This small molecule binds to this protein.
Small molecule (SMILES): NCCC[C@H](N)C(=O)O

Binding-site contacts:
Ligand atom OXT contacts residue LYS107 of chain 4.A at 3.6 Å (salt-bridge).
Ligand atom CA contacts residue SER469 of chain 4.A at 4.2 Å.
Ligand atom NE contacts residue LEU467 of chain 4.A at 4.5 Å.
Ligand atom O contacts residue ILE103 of chain 4.A at 4.0 Å.
Ligand atom OXT contacts residue SER469 of chain 4.A at 2.9 Å (h-bond).
Ligand atom CB contacts residue SER469 of chain 4.A at 4.3 Å.
Ligand atom C contacts residue LYS107 of chain 4.A at 4.2 Å.
Ligand atom CD contacts residue GLN102 of chain 4.A at 3.8 Å.
Ligand atom CA contacts residue ILE103 of chain 4.A at 4.5 Å (hydrophobic).
Ligand atom CA contacts residue GLN102 of chain 4.A at 4.4 Å.
Ligand atom N contacts residue GLN102 of chain 4.A at 4.5 Å.
Ligand atom NE contacts residue THR322 of chain 4.A at 4.1 Å.
Ligand atom OXT contacts residue ILE103 of chain 4.A at 3.3 Å.
Ligand atom CD contacts residue FAD1 of chain 4.B at 4.2 Å.
Ligand atom O contacts residue ASN293 of chain 4.A at 3.1 Å (h-bond).
Ligand atom N contacts residue ASN293 of chain 4.A at 2.7 Å (h-bond).
Ligand atom CB contacts residue LEU467 of chain 4.A at 4.3 Å (hydrophobic).
Ligand atom CA contacts residue PHE296 of chain 4.A at 3.5 Å (hydrophobic).
Ligand atom CD contacts residue NAP1 of chain 4.C at 4.5 Å.
Ligand atom CB contacts residue GLN102 of chain 4.A at 3.4 Å.
Ligand atom C contacts residue SER469 of chain 4.A at 3.9 Å.
Ligand atom CG contacts residue LEU467 of chain 4.A at 3.8 Å (hydrophobic).
Ligand atom CD contacts residue ASN323 of chain 4.A at 4.0 Å.
Ligand atom O contacts residue LYS107 of chain 4.A at 3.7 Å.
Ligand atom N contacts residue PHE296 of chain 4.A at 3.4 Å.
Ligand atom CD contacts residue LEU467 of chain 4.A at 3.7 Å (hydrophobic).
Ligand atom C contacts residue PHE296 of chain 4.A at 3.7 Å (hydrophobic).
Ligand atom OXT contacts residue ASN293 of chain 4.A at 4.4 Å.
Ligand atom O contacts residue PHE296 of chain 4.A at 4.3 Å.
Ligand atom NE contacts residue ASN323 of chain 4.A at 3.4 Å (h-bond).
Ligand atom CG contacts residue THR322 of chain 4.A at 4.0 Å.
Ligand atom CG contacts residue PHE296 of chain 4.A at 4.2 Å (hydrophobic).
Ligand atom CG contacts residue GLN102 of chain 4.A at 3.8 Å.
Ligand atom NE contacts residue GLN102 of chain 4.A at 3.5 Å.
Ligand atom CB contacts residue ILE103 of chain 4.A at 4.0 Å (hydrophobic).
Ligand atom NE contacts residue NAP1 of chain 4.C at 3.2 Å (h-bond).
Ligand atom C contacts residue ASN293 of chain 4.A at 3.5 Å.
Ligand atom CA contacts residue ASN293 of chain 4.A at 3.5 Å.
Ligand atom C contacts residue ILE103 of chain 4.A at 3.8 Å (hydrophobic).
Ligand atom OXT contacts residue PHE296 of chain 4.A at 3.5 Å.

Sequence of chain 4.A:
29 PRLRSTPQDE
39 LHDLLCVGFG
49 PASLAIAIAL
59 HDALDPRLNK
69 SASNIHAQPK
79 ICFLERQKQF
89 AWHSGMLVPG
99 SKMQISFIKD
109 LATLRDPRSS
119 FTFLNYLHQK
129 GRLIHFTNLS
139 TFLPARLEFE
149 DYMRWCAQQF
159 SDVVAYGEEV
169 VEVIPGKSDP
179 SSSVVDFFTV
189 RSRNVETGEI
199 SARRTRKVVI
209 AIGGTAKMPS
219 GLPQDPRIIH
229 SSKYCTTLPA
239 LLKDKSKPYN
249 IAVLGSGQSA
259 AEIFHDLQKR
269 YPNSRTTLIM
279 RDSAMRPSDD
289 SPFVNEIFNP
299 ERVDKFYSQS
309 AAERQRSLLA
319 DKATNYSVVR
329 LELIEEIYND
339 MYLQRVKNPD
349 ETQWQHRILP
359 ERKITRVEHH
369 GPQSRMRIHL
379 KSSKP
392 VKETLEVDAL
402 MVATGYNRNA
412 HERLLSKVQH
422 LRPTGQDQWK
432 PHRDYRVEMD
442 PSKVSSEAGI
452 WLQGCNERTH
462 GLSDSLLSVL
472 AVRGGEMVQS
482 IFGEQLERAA